Binding-site contacts:
Ligand atom C8 contacts residue ARG89 of chain 7.C at 4.1 Å.
Ligand atom C4 contacts residue ASN67 of chain 7.C at 4.3 Å.
Ligand atom C7 contacts residue PHE90 of chain 7.C at 4.3 Å (hydrophobic).
Ligand atom O6 contacts residue ASN67 of chain 7.C at 3.7 Å.
Ligand atom C3 contacts residue ASN67 of chain 7.C at 3.8 Å.
Ligand atom O5 contacts residue ASN67 of chain 7.C at 2.5 Å (h-bond).
Ligand atom C7 contacts residue ASN67 of chain 7.C at 3.7 Å.
Ligand atom C8 contacts residue MET118 of chain 7.C at 4.0 Å (hydrophobic).
Ligand atom C5 contacts residue ASN67 of chain 7.C at 3.8 Å.
Ligand atom N2 contacts residue ASN67 of chain 7.C at 2.8 Å (h-bond).
Ligand atom C8 contacts residue PHE90 of chain 7.C at 3.6 Å (hydrophobic).
Ligand atom C2 contacts residue ASN67 of chain 7.C at 2.4 Å.
Ligand atom O7 contacts residue ASN67 of chain 7.C at 4.1 Å.
Ligand atom C1 contacts residue ASN67 of chain 7.C at 1.4 Å.

A small-molecule ligand and the protein it binds are described below.
Small molecule (SMILES): CC(=O)N[C@@H]1[C@@H](O)[C@H](O)[C@@H](CO)O[C@H]1O

Sequence of chain 7.C:
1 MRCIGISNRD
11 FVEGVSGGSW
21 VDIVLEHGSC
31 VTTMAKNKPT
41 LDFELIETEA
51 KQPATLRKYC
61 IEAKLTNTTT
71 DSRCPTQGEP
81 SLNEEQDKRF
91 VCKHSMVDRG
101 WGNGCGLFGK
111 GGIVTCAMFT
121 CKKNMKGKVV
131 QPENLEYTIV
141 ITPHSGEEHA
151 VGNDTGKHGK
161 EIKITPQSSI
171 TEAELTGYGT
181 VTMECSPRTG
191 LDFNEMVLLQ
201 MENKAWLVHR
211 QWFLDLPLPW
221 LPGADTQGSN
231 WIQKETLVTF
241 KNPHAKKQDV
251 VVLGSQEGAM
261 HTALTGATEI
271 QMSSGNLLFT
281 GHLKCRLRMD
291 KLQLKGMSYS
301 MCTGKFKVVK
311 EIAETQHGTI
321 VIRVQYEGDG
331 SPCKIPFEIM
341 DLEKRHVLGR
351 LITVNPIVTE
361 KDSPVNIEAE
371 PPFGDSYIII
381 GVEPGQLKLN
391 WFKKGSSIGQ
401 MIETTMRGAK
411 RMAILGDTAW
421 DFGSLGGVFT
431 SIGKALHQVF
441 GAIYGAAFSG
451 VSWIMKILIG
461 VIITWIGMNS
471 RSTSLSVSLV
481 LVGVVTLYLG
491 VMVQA